The small molecule below binds the protein below.
Small molecule (SMILES): CC(=O)N[C@@H]1[C@@H](O)[C@H](O)[C@@H](CO)O[C@H]1O

Sequence of chain 1.A:
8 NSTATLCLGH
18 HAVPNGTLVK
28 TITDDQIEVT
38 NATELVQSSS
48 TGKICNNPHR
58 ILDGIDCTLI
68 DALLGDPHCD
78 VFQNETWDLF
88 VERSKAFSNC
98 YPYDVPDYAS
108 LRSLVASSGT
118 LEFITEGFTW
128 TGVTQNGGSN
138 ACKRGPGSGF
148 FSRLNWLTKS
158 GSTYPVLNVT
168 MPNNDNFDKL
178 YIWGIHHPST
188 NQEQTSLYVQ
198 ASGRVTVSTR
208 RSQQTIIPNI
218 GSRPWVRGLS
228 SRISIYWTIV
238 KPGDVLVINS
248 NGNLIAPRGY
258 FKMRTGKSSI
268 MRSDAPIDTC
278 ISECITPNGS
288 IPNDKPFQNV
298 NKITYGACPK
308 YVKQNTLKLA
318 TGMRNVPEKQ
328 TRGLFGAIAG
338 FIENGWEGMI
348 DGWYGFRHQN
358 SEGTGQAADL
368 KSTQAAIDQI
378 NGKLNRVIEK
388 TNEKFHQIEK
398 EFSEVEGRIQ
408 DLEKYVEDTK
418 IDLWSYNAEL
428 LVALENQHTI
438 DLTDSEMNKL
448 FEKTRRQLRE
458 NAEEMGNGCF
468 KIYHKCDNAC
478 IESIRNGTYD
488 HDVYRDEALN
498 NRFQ

Binding-site contacts:
Ligand atom C2 contacts residue ASN22 of chain 1.A at 2.4 Å.
Ligand atom O7 contacts residue ASN22 of chain 1.A at 4.3 Å.
Ligand atom C3 contacts residue ASN22 of chain 1.A at 3.8 Å.
Ligand atom C5 contacts residue ASN22 of chain 1.A at 3.7 Å.
Ligand atom C8 contacts residue ASN22 of chain 1.A at 3.7 Å.
Ligand atom C1 contacts residue ASN22 of chain 1.A at 1.4 Å.
Ligand atom N2 contacts residue ASN22 of chain 1.A at 2.9 Å (h-bond).
Ligand atom C7 contacts residue ASN22 of chain 1.A at 3.4 Å.
Ligand atom O5 contacts residue ASN22 of chain 1.A at 2.3 Å (h-bond).
Ligand atom C4 contacts residue ASN22 of chain 1.A at 4.2 Å.